This protein binds this small molecule.
Small molecule (SMILES): O=P(O)(O)OC[C@H]1O[C@](O)(COP(=O)(O)O)[C@@H](O)[C@@H]1O

Binding-site contacts:
Ligand atom O5P contacts residue GLY436 of chain 1.D at 2.9 Å (h-bond).
Ligand atom O4P contacts residue THR350 of chain 1.D at 2.5 Å (h-bond).
Ligand atom O1P contacts residue PRO433 of chain 1.D at 3.7 Å.
Ligand atom C3 contacts residue ARG432 of chain 1.D at 3.4 Å.
Ligand atom O2P contacts residue ARG405 of chain 1.D at 2.5 Å (salt-bridge).
Ligand atom P2 contacts residue SER435 of chain 1.D at 3.7 Å.
Ligand atom P2 contacts residue THR348 of chain 1.D at 3.6 Å.
Ligand atom O6 contacts residue THR348 of chain 1.D at 3.5 Å.
Ligand atom C6 contacts residue SER353 of chain 1.D at 3.7 Å.
Ligand atom O4 contacts residue GLY434 of chain 1.D at 2.4 Å (h-bond).
Ligand atom C5 contacts residue GLY434 of chain 1.D at 3.3 Å.
Ligand atom P2 contacts residue THR350 of chain 1.D at 3.7 Å.
Ligand atom O6P contacts residue THR348 of chain 1.D at 2.6 Å (h-bond).
Ligand atom O2 contacts residue GLY430 of chain 1.D at 3.6 Å (h-bond).
Ligand atom O3 contacts residue TRP398 of chain 1.D at 3.6 Å.
Ligand atom C6 contacts residue THR438 of chain 1.D at 3.6 Å.
Ligand atom O4P contacts residue THR349 of chain 1.D at 3.3 Å (h-bond).
Ligand atom P1 contacts residue ARG405 of chain 1.D at 3.6 Å.
Ligand atom C6 contacts residue LEU347 of chain 1.D at 3.6 Å (hydrophobic).
Ligand atom O5P contacts residue SER435 of chain 1.D at 3.4 Å (h-bond).
Ligand atom O6 contacts residue THR349 of chain 1.D at 2.8 Å (h-bond).
Ligand atom O3P contacts residue ARG405 of chain 1.D at 3.1 Å (salt-bridge).
Ligand atom O1 contacts residue GLY434 of chain 1.D at 3.8 Å.
Ligand atom C4 contacts residue GLY434 of chain 1.D at 3.2 Å.
Ligand atom P2 contacts residue THR349 of chain 1.D at 3.6 Å.
Ligand atom O4 contacts residue TYR437 of chain 1.D at 2.9 Å (h-bond).
Ligand atom O3 contacts residue ARG432 of chain 1.D at 3.0 Å (salt-bridge).
Ligand atom P2 contacts residue SER353 of chain 1.D at 3.5 Å.
Ligand atom O1P contacts residue GLY434 of chain 1.D at 2.8 Å (h-bond).
Ligand atom O3P contacts residue TRP398 of chain 1.D at 2.6 Å (h-bond).
Ligand atom C5 contacts residue THR349 of chain 1.D at 3.7 Å.
Ligand atom O4 contacts residue THR438 of chain 1.D at 3.6 Å (h-bond).
Ligand atom O5P contacts residue SER353 of chain 1.D at 3.5 Å (h-bond).
Ligand atom O3 contacts residue GLY430 of chain 1.D at 3.1 Å.
Ligand atom C3 contacts residue GLY434 of chain 1.D at 3.5 Å.
Ligand atom O5 contacts residue THR349 of chain 1.D at 3.6 Å.
Ligand atom C6 contacts residue THR348 of chain 1.D at 3.7 Å.
Ligand atom O4P contacts residue SER435 of chain 1.D at 3.1 Å (h-bond).
Ligand atom O6P contacts residue SER353 of chain 1.D at 2.4 Å (h-bond).
Ligand atom O2 contacts residue LEU347 of chain 1.D at 3.4 Å.

Sequence of chain 1.D:
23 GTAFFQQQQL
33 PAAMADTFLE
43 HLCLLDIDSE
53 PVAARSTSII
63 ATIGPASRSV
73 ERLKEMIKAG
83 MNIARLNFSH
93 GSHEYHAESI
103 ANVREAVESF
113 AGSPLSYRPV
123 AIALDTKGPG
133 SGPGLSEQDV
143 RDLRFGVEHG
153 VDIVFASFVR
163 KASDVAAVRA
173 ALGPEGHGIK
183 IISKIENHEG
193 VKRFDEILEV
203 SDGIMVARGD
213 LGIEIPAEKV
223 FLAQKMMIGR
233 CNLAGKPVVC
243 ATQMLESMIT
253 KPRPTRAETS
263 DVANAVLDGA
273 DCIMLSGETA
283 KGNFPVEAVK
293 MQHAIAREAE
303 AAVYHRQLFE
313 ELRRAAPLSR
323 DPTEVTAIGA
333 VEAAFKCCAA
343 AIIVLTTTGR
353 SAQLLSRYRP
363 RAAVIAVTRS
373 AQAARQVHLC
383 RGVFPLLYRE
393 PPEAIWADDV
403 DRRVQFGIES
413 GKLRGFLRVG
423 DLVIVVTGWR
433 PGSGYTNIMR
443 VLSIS